Sequence of chain 1.A:
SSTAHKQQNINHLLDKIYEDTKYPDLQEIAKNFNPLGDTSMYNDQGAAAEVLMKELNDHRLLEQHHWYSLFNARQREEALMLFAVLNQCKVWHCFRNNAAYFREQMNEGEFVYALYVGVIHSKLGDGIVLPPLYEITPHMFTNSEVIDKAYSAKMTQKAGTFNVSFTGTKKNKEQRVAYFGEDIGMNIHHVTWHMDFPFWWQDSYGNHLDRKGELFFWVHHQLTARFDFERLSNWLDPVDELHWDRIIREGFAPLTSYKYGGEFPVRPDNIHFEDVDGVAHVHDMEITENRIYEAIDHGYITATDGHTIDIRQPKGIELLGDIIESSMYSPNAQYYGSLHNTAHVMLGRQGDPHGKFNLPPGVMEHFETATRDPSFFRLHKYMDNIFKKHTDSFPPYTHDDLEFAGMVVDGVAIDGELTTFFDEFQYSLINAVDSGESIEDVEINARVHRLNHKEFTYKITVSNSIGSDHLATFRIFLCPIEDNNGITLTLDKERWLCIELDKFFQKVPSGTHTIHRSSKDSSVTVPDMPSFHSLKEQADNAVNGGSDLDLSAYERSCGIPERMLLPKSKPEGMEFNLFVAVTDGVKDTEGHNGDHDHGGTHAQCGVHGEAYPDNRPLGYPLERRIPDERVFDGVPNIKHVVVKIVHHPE

This protein binds this small molecule.
Small molecule (SMILES): CC(=O)N[C@@H]1[C@@H](O)[C@H](O)[C@@H](CO)O[C@H]1O

Binding-site contacts:
Ligand atom N2 contacts residue ASN163 of chain 1.A at 2.9 Å (h-bond).
Ligand atom O5 contacts residue ASN163 of chain 1.A at 2.4 Å (h-bond).
Ligand atom C5 contacts residue ARG447 of chain 1.A at 3.6 Å.
Ligand atom C4 contacts residue ASN163 of chain 1.A at 4.2 Å.
Ligand atom O6 contacts residue GLU424 of chain 1.A at 2.5 Å (salt-bridge).
Ligand atom C3 contacts residue ASN163 of chain 1.A at 3.8 Å.
Ligand atom C6 contacts residue ARG447 of chain 1.A at 4.0 Å.
Ligand atom O7 contacts residue ASN163 of chain 1.A at 3.7 Å.
Ligand atom O6 contacts residue ARG447 of chain 1.A at 3.9 Å.
Ligand atom C2 contacts residue ASN163 of chain 1.A at 2.5 Å.
Ligand atom C7 contacts residue ASN163 of chain 1.A at 3.5 Å.
Ligand atom C2 contacts residue ARG447 of chain 1.A at 4.3 Å.
Ligand atom O6 contacts residue ASN163 of chain 1.A at 4.5 Å.
Ligand atom C1 contacts residue ARG447 of chain 1.A at 3.3 Å.
Ligand atom C1 contacts residue ASN163 of chain 1.A at 1.4 Å.
Ligand atom O5 contacts residue ARG447 of chain 1.A at 3.6 Å.
Ligand atom C6 contacts residue GLU424 of chain 1.A at 3.1 Å.
Ligand atom O6 contacts residue HIS449 of chain 1.A at 3.8 Å.
Ligand atom C5 contacts residue ASN163 of chain 1.A at 3.6 Å.